Sequence of chain 1.A:
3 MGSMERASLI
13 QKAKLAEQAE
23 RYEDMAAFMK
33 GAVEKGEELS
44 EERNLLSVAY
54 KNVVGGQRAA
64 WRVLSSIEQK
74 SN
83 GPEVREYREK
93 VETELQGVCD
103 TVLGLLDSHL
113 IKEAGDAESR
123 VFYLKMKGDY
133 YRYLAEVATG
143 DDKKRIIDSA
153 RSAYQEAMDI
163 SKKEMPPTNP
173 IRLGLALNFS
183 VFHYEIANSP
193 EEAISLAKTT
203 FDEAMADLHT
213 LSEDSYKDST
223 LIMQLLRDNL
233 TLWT

The protein below binds the small molecule below.
Small molecule (SMILES): CC[C@H](C)[C@H](NC(=O)[C@H](COP(=O)(O)O)NC(=O)CNC(=O)[C@H](C)N)C(=O)N1CCC[C@H]1C(=O)NCC(=O)N[C@@H](CCCN=C(N)N)C(=O)N[C@@H](CCCN=C(N)N)C(=O)N[C@H](C=O)CO

Binding-site contacts:
Ligand atom O3P contacts residue ARG134 of chain 1.A at 2.9 Å (salt-bridge).
Ligand atom NH1 contacts residue PEG1 of chain 1.G at 2.9 Å (h-bond).
Ligand atom C contacts residue ASN180 of chain 1.A at 3.6 Å.
Ligand atom N contacts residue ASN231 of chain 1.A at 3.0 Å (h-bond).
Ligand atom N contacts residue PEG1 of chain 1.G at 3.1 Å.
Ligand atom CB contacts residue PEG1 of chain 1.G at 3.3 Å.
Ligand atom CB contacts residue TRP235 of chain 1.A at 3.4 Å (hydrophobic).
Ligand atom O3P contacts residue TYR135 of chain 1.A at 2.6 Å (h-bond).
Ligand atom CD contacts residue ASP220 of chain 1.A at 3.5 Å.
Ligand atom O contacts residue VAL51 of chain 1.A at 3.2 Å.
Ligand atom CB contacts residue ASN231 of chain 1.A at 3.6 Å.
Ligand atom O2P contacts residue ARG61 of chain 1.A at 3.0 Å (salt-bridge).
Ligand atom O contacts residue UVQ1 of chain 1.C at 3.5 Å.
Ligand atom N contacts residue PEG1 of chain 1.G at 3.0 Å (h-bond).
Ligand atom CG contacts residue GLU19 of chain 1.A at 3.6 Å.
Ligand atom NH2 contacts residue LEU48 of chain 1.A at 3.4 Å.
Ligand atom CB contacts residue GLU187 of chain 1.A at 3.6 Å.
Ligand atom NH2 contacts residue GLU19 of chain 1.A at 2.9 Å (salt-bridge).
Ligand atom O contacts residue LEU179 of chain 1.A at 3.6 Å.
Ligand atom CG contacts residue PEG1 of chain 1.G at 3.5 Å.
Ligand atom N contacts residue ASN180 of chain 1.A at 2.9 Å (h-bond).
Ligand atom O contacts residue ASN231 of chain 1.A at 3.0 Å (h-bond).
Ligand atom NE contacts residue GLU19 of chain 1.A at 2.9 Å (salt-bridge).
Ligand atom CB contacts residue PEG1 of chain 1.G at 3.4 Å.
Ligand atom O contacts residue LYS54 of chain 1.A at 3.6 Å.
Ligand atom O contacts residue UVQ1 of chain 1.C at 3.2 Å.
Ligand atom O2P contacts residue ARG134 of chain 1.A at 2.8 Å (salt-bridge).
Ligand atom CA contacts residue ASN180 of chain 1.A at 3.4 Å.
Ligand atom O contacts residue GLU187 of chain 1.A at 3.5 Å (salt-bridge).
Ligand atom C contacts residue VAL51 of chain 1.A at 3.6 Å (hydrophobic).
Ligand atom CB contacts residue ASN180 of chain 1.A at 3.3 Å.
Ligand atom CD contacts residue PEG1 of chain 1.G at 3.3 Å.
Ligand atom O1P contacts residue ARG61 of chain 1.A at 2.9 Å (salt-bridge).
Ligand atom N contacts residue LEU234 of chain 1.A at 3.5 Å.
Ligand atom NE contacts residue ASP220 of chain 1.A at 2.7 Å (salt-bridge).
Ligand atom OG contacts residue PEG1 of chain 1.G at 3.2 Å (h-bond).
Ligand atom CA contacts residue ASN231 of chain 1.A at 3.4 Å.
Ligand atom O contacts residue VAL183 of chain 1.A at 3.6 Å.
Ligand atom NH2 contacts residue ASP220 of chain 1.A at 3.0 Å (salt-bridge).
Ligand atom N contacts residue LEU179 of chain 1.A at 3.5 Å.